Sequence of chain 3.A:
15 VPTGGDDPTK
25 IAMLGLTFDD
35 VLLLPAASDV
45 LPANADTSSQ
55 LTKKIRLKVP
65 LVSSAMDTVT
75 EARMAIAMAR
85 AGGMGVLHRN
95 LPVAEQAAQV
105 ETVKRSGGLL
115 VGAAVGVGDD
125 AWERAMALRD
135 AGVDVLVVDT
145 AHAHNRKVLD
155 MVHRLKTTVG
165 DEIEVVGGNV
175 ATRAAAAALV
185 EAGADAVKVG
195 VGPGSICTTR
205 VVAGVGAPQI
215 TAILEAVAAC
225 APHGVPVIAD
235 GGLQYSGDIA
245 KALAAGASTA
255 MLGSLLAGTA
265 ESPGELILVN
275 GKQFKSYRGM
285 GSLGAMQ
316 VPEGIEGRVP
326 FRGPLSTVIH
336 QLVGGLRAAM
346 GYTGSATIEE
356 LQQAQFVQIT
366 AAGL

Binding-site contacts:
Ligand atom C2 contacts residue GLU318 of chain 3.A at 3.4 Å.
Ligand atom C5' contacts residue TYR281 of chain 3.A at 3.5 Å (hydrophobic).
Ligand atom O3' contacts residue MET255 of chain 3.A at 3.6 Å.
Ligand atom O3' contacts residue SER68 of chain 3.A at 2.8 Å (h-bond).
Ligand atom N7 contacts residue GLY283 of chain 3.A at 3.6 Å.
Ligand atom C8 contacts residue MET70 of chain 3.A at 3.6 Å (hydrophobic).
Ligand atom O5' contacts residue GLY198 of chain 3.A at 3.6 Å.
Ligand atom O2P contacts residue TYR281 of chain 3.A at 2.5 Å (h-bond).
Ligand atom O6 contacts residue GLY319 of chain 3.A at 3.3 Å.
Ligand atom O1P contacts residue GLY236 of chain 3.A at 2.9 Å (h-bond).
Ligand atom N1 contacts residue FWG1 of chain 3.C at 2.7 Å (h-bond).
Ligand atom C4 contacts residue ILE200 of chain 3.A at 3.6 Å (hydrophobic).
Ligand atom C2 contacts residue CYS201 of chain 3.A at 3.3 Å (hydrophobic).
Ligand atom N7 contacts residue MET284 of chain 3.A at 3.0 Å (h-bond).
Ligand atom O6 contacts residue FWG1 of chain 3.C at 3.1 Å (h-bond).
Ligand atom O3P contacts residue SER258 of chain 3.A at 3.4 Å (h-bond).
Ligand atom O3P contacts residue GLY257 of chain 3.A at 2.9 Å (h-bond).
Ligand atom C4' contacts residue ASP234 of chain 3.A at 3.4 Å.
Ligand atom O2P contacts residue SER199 of chain 3.A at 2.8 Å (h-bond).
Ligand atom O5' contacts residue GLY235 of chain 3.A at 3.5 Å.
Ligand atom O6 contacts residue MET284 of chain 3.A at 3.3 Å (h-bond).
Ligand atom C2 contacts residue FWG1 of chain 3.C at 3.2 Å.
Ligand atom O1P contacts residue SER199 of chain 3.A at 2.9 Å (h-bond).
Ligand atom O1P contacts residue GLY198 of chain 3.A at 3.6 Å.
Ligand atom O6 contacts residue GLY285 of chain 3.A at 2.8 Å (h-bond).
Ligand atom O2' contacts residue ASP234 of chain 3.A at 2.7 Å (salt-bridge).
Ligand atom C4 contacts residue FWG1 of chain 3.C at 3.7 Å.
Ligand atom O6 contacts residue GLY283 of chain 3.A at 3.2 Å.
Ligand atom N1 contacts residue GLU318 of chain 3.A at 2.6 Å (salt-bridge).
Ligand atom C3' contacts residue ASP234 of chain 3.A at 3.4 Å.
Ligand atom C3' contacts residue SER68 of chain 3.A at 3.6 Å.
Ligand atom O2' contacts residue FWG1 of chain 3.C at 3.4 Å.
Ligand atom C6 contacts residue FWG1 of chain 3.C at 2.9 Å.
Ligand atom N3 contacts residue FWG1 of chain 3.C at 3.3 Å.
Ligand atom O2P contacts residue SER258 of chain 3.A at 3.1 Å (h-bond).
Ligand atom C5 contacts residue ILE200 of chain 3.A at 3.4 Å (hydrophobic).
Ligand atom C6 contacts residue ILE200 of chain 3.A at 3.6 Å (hydrophobic).
Ligand atom C1' contacts residue FWG1 of chain 3.C at 3.6 Å.
Ligand atom C6 contacts residue GLU318 of chain 3.A at 3.7 Å.
Ligand atom O3' contacts residue ASP234 of chain 3.A at 2.5 Å (salt-bridge).

The small molecule below binds the protein below.
Small molecule (SMILES): O=c1[nH]cnc2c1ncn2[C@@H]1O[C@H](COP(=O)(O)O)[C@@H](O)[C@H]1O